A protein and the small-molecule ligand that binds it are described below.
Small molecule (SMILES): CC(=O)N[C@@H]1[C@@H](O)[C@H](O)[C@@H](CO)S[C@@H]1OP(=O)(O)OP(=O)(O)OC[C@H]1O[C@@H](n2ccc(=O)[nH]c2=O)[C@H](O)[C@@H]1O

Sequence of chain 1.B:
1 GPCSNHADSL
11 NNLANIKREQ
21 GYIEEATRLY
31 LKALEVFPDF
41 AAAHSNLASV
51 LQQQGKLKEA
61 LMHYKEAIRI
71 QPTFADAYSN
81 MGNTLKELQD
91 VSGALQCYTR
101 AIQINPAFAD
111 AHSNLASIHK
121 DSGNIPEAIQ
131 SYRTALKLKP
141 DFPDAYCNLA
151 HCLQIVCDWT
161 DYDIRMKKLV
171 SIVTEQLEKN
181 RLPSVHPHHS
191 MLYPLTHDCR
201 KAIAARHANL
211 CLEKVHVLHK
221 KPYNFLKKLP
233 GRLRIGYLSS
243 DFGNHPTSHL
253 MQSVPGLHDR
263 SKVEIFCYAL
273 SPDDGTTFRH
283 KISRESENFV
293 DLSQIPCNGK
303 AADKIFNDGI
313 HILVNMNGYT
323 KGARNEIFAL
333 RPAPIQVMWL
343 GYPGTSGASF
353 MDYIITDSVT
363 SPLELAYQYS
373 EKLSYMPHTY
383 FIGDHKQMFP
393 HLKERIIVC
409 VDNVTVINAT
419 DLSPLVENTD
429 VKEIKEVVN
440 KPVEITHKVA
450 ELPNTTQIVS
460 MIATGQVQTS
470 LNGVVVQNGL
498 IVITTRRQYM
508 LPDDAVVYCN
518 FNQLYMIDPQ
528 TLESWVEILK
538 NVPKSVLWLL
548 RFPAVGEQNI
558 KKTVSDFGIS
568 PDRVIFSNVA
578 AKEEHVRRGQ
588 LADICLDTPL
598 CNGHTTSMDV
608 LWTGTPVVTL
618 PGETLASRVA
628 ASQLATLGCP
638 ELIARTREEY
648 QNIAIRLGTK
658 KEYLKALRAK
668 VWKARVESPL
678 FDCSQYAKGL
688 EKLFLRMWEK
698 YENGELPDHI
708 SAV

Binding-site contacts:
Ligand atom O3B contacts residue LYS579 of chain 1.B at 2.8 Å (salt-bridge).
Ligand atom O2 contacts residue ALA577 of chain 1.B at 3.5 Å (h-bond).
Ligand atom O1B contacts residue THR602 of chain 1.B at 3.0 Å (h-bond).
Ligand atom N3 contacts residue ALA577 of chain 1.B at 2.7 Å (h-bond).
Ligand atom C5B contacts residue THR602 of chain 1.B at 2.8 Å.
Ligand atom C8' contacts residue CYS598 of chain 1.B at 3.5 Å (hydrophobic).
Ligand atom O7' contacts residue HIS188 of chain 1.B at 2.8 Å (h-bond).
Ligand atom O4' contacts residue LEU342 of chain 1.B at 2.7 Å (h-bond).
Ligand atom O4' contacts residue PHE383 of chain 1.B at 3.3 Å.
Ligand atom C2B contacts residue ASP606 of chain 1.B at 3.6 Å.
Ligand atom O2' contacts residue LYS579 of chain 1.B at 2.8 Å (salt-bridge).
Ligand atom O2A contacts residue GLN520 of chain 1.B at 2.6 Å (h-bond).
Ligand atom C3B contacts residue THR602 of chain 1.B at 3.2 Å.
Ligand atom O4 contacts residue LEU547 of chain 1.B at 3.4 Å.
Ligand atom C5 contacts residue HIS582 of chain 1.B at 3.4 Å.
Ligand atom C5 contacts residue LEU547 of chain 1.B at 3.6 Å (hydrophobic).
Ligand atom C3' contacts residue HIS601 of chain 1.B at 3.3 Å.
Ligand atom O2B contacts residue MET523 of chain 1.B at 3.6 Å.
Ligand atom C6' contacts residue THR249 of chain 1.B at 3.6 Å.
Ligand atom C4 contacts residue HIS582 of chain 1.B at 3.4 Å.
Ligand atom C7' contacts residue PRO345 of chain 1.B at 3.5 Å (hydrophobic).
Ligand atom O3' contacts residue PRO345 of chain 1.B at 3.3 Å.
Ligand atom O3' contacts residue HIS601 of chain 1.B at 2.8 Å.
Ligand atom O2 contacts residue LYS579 of chain 1.B at 3.6 Å.
Ligand atom O6' contacts residue GLY343 of chain 1.B at 3.4 Å.
Ligand atom N2' contacts residue HIS601 of chain 1.B at 3.3 Å.
Ligand atom N3 contacts residue HIS582 of chain 1.B at 3.4 Å.
Ligand atom C2 contacts residue ALA577 of chain 1.B at 3.6 Å (hydrophobic).
Ligand atom O6' contacts residue THR249 of chain 1.B at 2.8 Å (h-bond).
Ligand atom O4 contacts residue ALA577 of chain 1.B at 3.0 Å (h-bond).
Ligand atom C4' contacts residue GLY343 of chain 1.B at 3.6 Å.
Ligand atom O4 contacts residue VAL576 of chain 1.B at 3.5 Å.
Ligand atom C4' contacts residue LEU342 of chain 1.B at 3.4 Å (hydrophobic).
Ligand atom O1B contacts residue HIS601 of chain 1.B at 3.6 Å.
Ligand atom C4 contacts residue ALA577 of chain 1.B at 3.6 Å (hydrophobic).
Ligand atom O2' contacts residue ASP606 of chain 1.B at 3.0 Å (salt-bridge).
Ligand atom O2' contacts residue HIS582 of chain 1.B at 3.1 Å.
Ligand atom O4 contacts residue HIS582 of chain 1.B at 3.5 Å (h-bond).
Ligand atom C3B contacts residue LYS579 of chain 1.B at 3.6 Å.
Ligand atom O4 contacts residue ARG585 of chain 1.B at 3.0 Å (salt-bridge).